A protein and the small-molecule ligand that binds it are described below.
Small molecule (SMILES): CC(C)C[C@H](NC(=O)[C@@H]1CCCN1C(=O)[C@@H](N)C(C)C)C(=O)O

Sequence of chain 3.A:
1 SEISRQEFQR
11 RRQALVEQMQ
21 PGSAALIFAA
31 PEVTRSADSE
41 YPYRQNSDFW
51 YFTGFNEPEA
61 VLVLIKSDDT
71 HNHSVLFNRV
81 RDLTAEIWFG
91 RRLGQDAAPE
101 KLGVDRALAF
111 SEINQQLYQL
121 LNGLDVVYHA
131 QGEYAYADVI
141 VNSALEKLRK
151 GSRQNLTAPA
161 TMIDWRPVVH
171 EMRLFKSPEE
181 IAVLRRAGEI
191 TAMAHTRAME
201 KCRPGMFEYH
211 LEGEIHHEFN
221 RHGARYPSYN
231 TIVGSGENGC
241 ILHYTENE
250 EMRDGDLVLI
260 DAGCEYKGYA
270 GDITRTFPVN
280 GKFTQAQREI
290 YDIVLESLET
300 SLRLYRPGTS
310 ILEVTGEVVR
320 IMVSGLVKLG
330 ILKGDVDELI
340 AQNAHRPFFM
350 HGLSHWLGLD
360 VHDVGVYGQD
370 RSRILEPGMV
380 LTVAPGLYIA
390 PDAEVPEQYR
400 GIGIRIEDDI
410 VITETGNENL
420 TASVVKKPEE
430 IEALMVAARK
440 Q

Binding-site contacts:
Ligand atom C contacts residue HIS361 of chain 4.A at 3.7 Å.
Ligand atom O contacts residue HIS361 of chain 4.A at 2.6 Å (h-bond).
Ligand atom N contacts residue ASP271 of chain 4.A at 2.9 Å (salt-bridge).
Ligand atom N contacts residue MN1 of chain 4.D at 1.8 Å.
Ligand atom CD contacts residue ASP260 of chain 4.A at 3.7 Å.
Ligand atom CG1 contacts residue ASP271 of chain 4.A at 3.6 Å.
Ligand atom N contacts residue MN1 of chain 4.C at 1.9 Å.
Ligand atom CB contacts residue HIS350 of chain 4.A at 3.6 Å.
Ligand atom CG1 contacts residue MN1 of chain 4.C at 3.5 Å.
Ligand atom C contacts residue HIS361 of chain 4.A at 3.8 Å.
Ligand atom CD1 contacts residue HIS361 of chain 4.A at 3.7 Å.
Ligand atom N contacts residue GLU406 of chain 4.A at 3.2 Å (salt-bridge).
Ligand atom O contacts residue ARG153 of chain 3.A at 2.6 Å (salt-bridge).
Ligand atom CD2 contacts residue TYR366 of chain 4.A at 3.6 Å (hydrophobic).
Ligand atom CB contacts residue MN1 of chain 4.C at 3.8 Å.
Ligand atom O contacts residue TRP88 of chain 1.A at 3.5 Å.
Ligand atom C contacts residue MN1 of chain 4.C at 3.1 Å.
Ligand atom CG contacts residue ARG153 of chain 3.A at 3.6 Å.
Ligand atom OXT contacts residue HIS350 of chain 4.A at 3.8 Å.
Ligand atom CG1 contacts residue VAL360 of chain 4.A at 3.5 Å (hydrophobic).
Ligand atom CA contacts residue MN1 of chain 4.D at 2.9 Å.
Ligand atom CG contacts residue ARG404 of chain 4.A at 3.6 Å.
Ligand atom CD2 contacts residue HIS354 of chain 4.A at 3.8 Å.
Ligand atom O contacts residue HIS361 of chain 4.A at 3.5 Å.
Ligand atom CD2 contacts residue ARG370 of chain 4.A at 3.8 Å.
Ligand atom CD contacts residue ARG404 of chain 4.A at 3.6 Å.
Ligand atom O contacts residue HIS354 of chain 4.A at 3.2 Å (h-bond).
Ligand atom C contacts residue TRP88 of chain 1.A at 3.8 Å (hydrophobic).
Ligand atom CG2 contacts residue HIS243 of chain 4.A at 3.7 Å.
Ligand atom N contacts residue ASP260 of chain 4.A at 3.2 Å (salt-bridge).
Ligand atom CG1 contacts residue HIS361 of chain 4.A at 3.5 Å.
Ligand atom CA contacts residue MN1 of chain 4.C at 3.0 Å.
Ligand atom C contacts residue HIS243 of chain 4.A at 3.9 Å.
Ligand atom O contacts residue TRP88 of chain 1.A at 3.7 Å.
Ligand atom O contacts residue MN1 of chain 4.C at 2.8 Å.
Ligand atom O contacts residue HIS243 of chain 4.A at 2.8 Å (h-bond).
Ligand atom CA contacts residue ASP260 of chain 4.A at 3.1 Å.
Ligand atom OXT contacts residue GLY351 of chain 4.A at 3.0 Å (h-bond).
Ligand atom CB contacts residue MN1 of chain 4.D at 3.6 Å.
Ligand atom C contacts residue ARG153 of chain 3.A at 3.4 Å.

Sequence of chain 1.A:
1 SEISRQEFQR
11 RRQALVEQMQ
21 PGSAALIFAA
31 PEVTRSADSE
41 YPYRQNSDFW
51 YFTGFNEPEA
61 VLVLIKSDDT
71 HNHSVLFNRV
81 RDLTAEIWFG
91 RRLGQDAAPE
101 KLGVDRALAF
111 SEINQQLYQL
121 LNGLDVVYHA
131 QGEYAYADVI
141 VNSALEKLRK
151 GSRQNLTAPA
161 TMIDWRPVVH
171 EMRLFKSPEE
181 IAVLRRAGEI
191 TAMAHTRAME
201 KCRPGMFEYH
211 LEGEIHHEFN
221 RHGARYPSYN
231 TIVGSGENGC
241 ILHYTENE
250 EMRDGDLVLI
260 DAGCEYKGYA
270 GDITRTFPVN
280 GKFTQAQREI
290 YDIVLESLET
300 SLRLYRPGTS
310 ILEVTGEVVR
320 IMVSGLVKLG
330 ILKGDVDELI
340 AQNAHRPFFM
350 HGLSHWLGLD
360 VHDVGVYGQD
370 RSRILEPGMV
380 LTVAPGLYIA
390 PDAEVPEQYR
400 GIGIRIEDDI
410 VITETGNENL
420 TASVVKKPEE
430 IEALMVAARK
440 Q

Sequence of chain 4.A:
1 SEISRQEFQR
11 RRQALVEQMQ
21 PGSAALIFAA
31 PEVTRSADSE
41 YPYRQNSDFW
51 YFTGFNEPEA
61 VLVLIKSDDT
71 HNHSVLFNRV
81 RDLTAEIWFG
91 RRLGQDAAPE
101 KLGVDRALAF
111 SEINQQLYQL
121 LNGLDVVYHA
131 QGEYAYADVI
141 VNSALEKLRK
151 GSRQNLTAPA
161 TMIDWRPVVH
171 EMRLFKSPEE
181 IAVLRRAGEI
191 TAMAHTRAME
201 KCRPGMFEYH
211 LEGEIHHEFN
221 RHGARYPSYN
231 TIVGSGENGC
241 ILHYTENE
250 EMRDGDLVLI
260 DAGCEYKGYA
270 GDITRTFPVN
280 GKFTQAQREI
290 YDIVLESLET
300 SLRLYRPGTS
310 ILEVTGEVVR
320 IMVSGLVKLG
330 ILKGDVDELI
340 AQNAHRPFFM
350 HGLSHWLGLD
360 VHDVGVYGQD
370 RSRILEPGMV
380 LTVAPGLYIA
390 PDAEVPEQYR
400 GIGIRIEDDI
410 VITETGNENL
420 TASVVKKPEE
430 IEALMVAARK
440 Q